The protein below binds the small molecule below.
Small molecule (SMILES): O=c1[nH]cc(CO)c(=O)[nH]1

Binding-site contacts:
Ligand atom O4 contacts residue ASP218 of chain 1.D at 3.0 Å.
Ligand atom C4 contacts residue PHE294 of chain 1.D at 3.7 Å (hydrophobic).
Ligand atom N1 contacts residue PHE294 of chain 1.D at 4.1 Å.
Ligand atom O3 contacts residue HIS216 of chain 1.D at 3.5 Å (h-bond).
Ligand atom O3 contacts residue PHE294 of chain 1.D at 3.9 Å.
Ligand atom C5 contacts residue TYR219 of chain 1.D at 4.2 Å (hydrophobic).
Ligand atom O4 contacts residue TYR219 of chain 1.D at 2.6 Å (h-bond).
Ligand atom N3 contacts residue TYR219 of chain 1.D at 3.8 Å.
Ligand atom C5 contacts residue AKG1 of chain 1.Y at 4.5 Å.
Ligand atom C5 contacts residue ARG192 of chain 1.D at 4.3 Å.
Ligand atom N1 contacts residue GLU124 of chain 1.D at 4.2 Å.
Ligand atom CM5 contacts residue AKG1 of chain 1.Y at 3.7 Å.
Ligand atom C2 contacts residue LEU331 of chain 1.D at 4.3 Å (hydrophobic).
Ligand atom CM5 contacts residue PHE294 of chain 1.D at 4.2 Å (hydrophobic).
Ligand atom N1 contacts residue ARG192 of chain 1.D at 3.2 Å (salt-bridge).
Ligand atom O2 contacts residue PHE294 of chain 1.D at 4.2 Å.
Ligand atom CM5 contacts residue HIS216 of chain 1.D at 3.7 Å.
Ligand atom CM5 contacts residue THR217 of chain 1.D at 4.4 Å.
Ligand atom O4 contacts residue GLY220 of chain 1.D at 4.1 Å.
Ligand atom O4 contacts residue PHE294 of chain 1.D at 3.8 Å.
Ligand atom C4 contacts residue TYR219 of chain 1.D at 3.6 Å (hydrophobic).
Ligand atom C5 contacts residue ASP218 of chain 1.D at 4.5 Å.
Ligand atom C4 contacts residue ASP218 of chain 1.D at 4.2 Å.
Ligand atom CM5 contacts residue ASP218 of chain 1.D at 3.6 Å.
Ligand atom C2 contacts residue PHE294 of chain 1.D at 4.0 Å (hydrophobic).
Ligand atom O3 contacts residue NI1 of chain 1.X at 3.9 Å.
Ligand atom CM5 contacts residue ARG192 of chain 1.D at 4.4 Å.
Ligand atom N3 contacts residue PHE294 of chain 1.D at 3.8 Å.
Ligand atom O3 contacts residue AKG1 of chain 1.Y at 2.7 Å (h-bond).
Ligand atom C6 contacts residue TYR219 of chain 1.D at 4.5 Å (hydrophobic).
Ligand atom CM5 contacts residue NI1 of chain 1.X at 4.4 Å.
Ligand atom O2 contacts residue ASN89 of chain 1.D at 3.5 Å (h-bond).
Ligand atom C2 contacts residue TYR219 of chain 1.D at 4.2 Å (hydrophobic).
Ligand atom O2 contacts residue LEU331 of chain 1.D at 4.0 Å.
Ligand atom N1 contacts residue LEU331 of chain 1.D at 4.4 Å.
Ligand atom C5 contacts residue PHE294 of chain 1.D at 3.8 Å (hydrophobic).
Ligand atom O3 contacts residue ASP218 of chain 1.D at 3.9 Å.
Ligand atom C6 contacts residue PHE294 of chain 1.D at 3.9 Å (hydrophobic).
Ligand atom O3 contacts residue ARG192 of chain 1.D at 3.3 Å (salt-bridge).
Ligand atom C6 contacts residue ARG192 of chain 1.D at 3.2 Å.

Sequence of chain 1.D:
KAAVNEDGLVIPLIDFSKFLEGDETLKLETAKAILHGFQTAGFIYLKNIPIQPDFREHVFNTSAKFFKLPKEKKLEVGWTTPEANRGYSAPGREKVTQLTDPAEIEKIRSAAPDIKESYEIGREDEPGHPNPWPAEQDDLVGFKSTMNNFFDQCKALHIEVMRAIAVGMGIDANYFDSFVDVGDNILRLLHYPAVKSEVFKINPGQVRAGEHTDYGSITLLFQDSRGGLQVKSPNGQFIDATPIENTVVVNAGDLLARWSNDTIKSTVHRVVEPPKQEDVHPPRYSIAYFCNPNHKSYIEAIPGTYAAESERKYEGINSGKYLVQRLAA